This small molecule binds to this protein.
Small molecule (SMILES): C[C@@H]1CC(=O)[C@@]2(C)CC[C@H]3[C@@H](CC[C@@H]4C[C@H](OS(N)(=O)=O)CC[C@@]43C)[C@H]12

Sequence of chain 1.A:
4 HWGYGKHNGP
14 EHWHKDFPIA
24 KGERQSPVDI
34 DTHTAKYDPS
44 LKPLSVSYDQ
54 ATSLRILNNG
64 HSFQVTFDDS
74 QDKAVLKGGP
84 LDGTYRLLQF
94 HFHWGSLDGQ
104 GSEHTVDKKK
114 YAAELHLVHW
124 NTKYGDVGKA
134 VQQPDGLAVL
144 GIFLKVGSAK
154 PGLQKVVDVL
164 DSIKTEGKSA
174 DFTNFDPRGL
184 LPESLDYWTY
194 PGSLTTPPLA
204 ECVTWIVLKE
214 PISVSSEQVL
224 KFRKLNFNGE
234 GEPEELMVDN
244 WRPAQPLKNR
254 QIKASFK

Binding-site contacts:
Ligand atom C10 contacts residue THR199 of chain 1.A at 3.2 Å.
Ligand atom O21 contacts residue ZN1 of chain 1.B at 4.0 Å.
Ligand atom O21 contacts residue LEU197 of chain 1.A at 3.4 Å.
Ligand atom O20 contacts residue HIS94 of chain 1.A at 3.2 Å.
Ligand atom C2 contacts residue VAL121 of chain 1.A at 4.0 Å (hydrophobic).
Ligand atom C23 contacts residue VAL130 of chain 1.A at 3.8 Å (hydrophobic).
Ligand atom S22 contacts residue THR198 of chain 1.A at 3.8 Å.
Ligand atom S22 contacts residue HIS94 of chain 1.A at 4.0 Å.
Ligand atom O20 contacts residue VAL142 of chain 1.A at 4.0 Å.
Ligand atom C2 contacts residue HIS94 of chain 1.A at 4.1 Å.
Ligand atom C17 contacts residue VAL130 of chain 1.A at 3.8 Å (hydrophobic).
Ligand atom C16 contacts residue VAL134 of chain 1.A at 4.2 Å (hydrophobic).
Ligand atom N19 contacts residue ZN1 of chain 1.B at 2.0 Å.
Ligand atom O21 contacts residue THR198 of chain 1.A at 3.0 Å (h-bond).
Ligand atom O25 contacts residue LEU197 of chain 1.A at 3.6 Å.
Ligand atom S22 contacts residue ZN1 of chain 1.B at 3.1 Å.
Ligand atom C18 contacts residue VAL134 of chain 1.A at 3.9 Å (hydrophobic).
Ligand atom O21 contacts residue TRP208 of chain 1.A at 3.3 Å.
Ligand atom N19 contacts residue HIS96 of chain 1.A at 3.4 Å (h-bond).
Ligand atom C2 contacts residue LEU197 of chain 1.A at 4.0 Å (hydrophobic).
Ligand atom N19 contacts residue THR198 of chain 1.A at 2.8 Å (h-bond).
Ligand atom N19 contacts residue HIS94 of chain 1.A at 3.3 Å (h-bond).
Ligand atom C1 contacts residue THR199 of chain 1.A at 3.1 Å.
Ligand atom O16 contacts residue VAL134 of chain 1.A at 3.8 Å.
Ligand atom C6 contacts residue VAL121 of chain 1.A at 4.1 Å (hydrophobic).
Ligand atom C14 contacts residue PRO201 of chain 1.A at 3.6 Å (hydrophobic).
Ligand atom C11 contacts residue PRO201 of chain 1.A at 4.1 Å (hydrophobic).
Ligand atom N19 contacts residue HIS119 of chain 1.A at 3.4 Å (h-bond).
Ligand atom O20 contacts residue HIS119 of chain 1.A at 3.6 Å (h-bond).
Ligand atom S22 contacts residue HIS119 of chain 1.A at 3.9 Å.
Ligand atom O25 contacts residue THR198 of chain 1.A at 3.8 Å.
Ligand atom O21 contacts residue SER196 of chain 1.A at 4.0 Å.
Ligand atom C3 contacts residue HIS94 of chain 1.A at 3.9 Å.
Ligand atom O20 contacts residue VAL121 of chain 1.A at 3.6 Å.
Ligand atom C4 contacts residue GLN92 of chain 1.A at 3.8 Å.
Ligand atom C23 contacts residue LEU91 of chain 1.A at 3.9 Å (hydrophobic).
Ligand atom C14 contacts residue LEU197 of chain 1.A at 4.1 Å (hydrophobic).
Ligand atom C contacts residue GLN92 of chain 1.A at 4.1 Å.
Ligand atom O20 contacts residue ZN1 of chain 1.B at 3.1 Å.
Ligand atom C6 contacts residue GLN92 of chain 1.A at 3.4 Å.